Sequence of chain 1.B:
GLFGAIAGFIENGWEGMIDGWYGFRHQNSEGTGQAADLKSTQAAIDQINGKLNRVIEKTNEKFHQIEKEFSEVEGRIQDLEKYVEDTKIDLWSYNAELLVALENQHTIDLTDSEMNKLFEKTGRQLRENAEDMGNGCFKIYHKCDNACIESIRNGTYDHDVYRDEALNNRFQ

A protein and the small-molecule ligand that binds it are described below.
Small molecule (SMILES): CC(=O)N[C@H]1[C@H](O[C@H]2[C@H](O)[C@@H](NC(C)=O)CO[C@@H]2CO)O[C@H](CO)[C@@H](O)[C@@H]1O

Binding-site contacts:
Ligand atom C3 contacts residue ASN154 of chain 1.B at 3.8 Å.
Ligand atom O5 contacts residue THR156 of chain 1.B at 3.6 Å (h-bond).
Ligand atom O7 contacts residue ASN154 of chain 1.B at 3.7 Å.
Ligand atom C8 contacts residue ASN154 of chain 1.B at 4.5 Å.
Ligand atom C6 contacts residue ALA147 of chain 1.B at 3.6 Å (hydrophobic).
Ligand atom O7 contacts residue THR156 of chain 1.B at 3.2 Å.
Ligand atom C4 contacts residue ASN154 of chain 1.B at 4.2 Å.
Ligand atom C6 contacts residue SER151 of chain 1.B at 3.8 Å.
Ligand atom O5 contacts residue GLU150 of chain 1.B at 4.0 Å.
Ligand atom C5 contacts residue THR156 of chain 1.B at 3.9 Å.
Ligand atom C5 contacts residue ASN154 of chain 1.B at 3.7 Å.
Ligand atom C5 contacts residue SER151 of chain 1.B at 4.4 Å.
Ligand atom O5 contacts residue SER151 of chain 1.B at 3.8 Å.
Ligand atom C7 contacts residue ASN154 of chain 1.B at 3.4 Å.
Ligand atom C6 contacts residue GLU150 of chain 1.B at 4.5 Å.
Ligand atom C1 contacts residue THR156 of chain 1.B at 3.4 Å.
Ligand atom N2 contacts residue ASN154 of chain 1.B at 2.8 Å (h-bond).
Ligand atom C2 contacts residue ASN154 of chain 1.B at 2.4 Å.
Ligand atom C7 contacts residue THR156 of chain 1.B at 4.1 Å.
Ligand atom O6 contacts residue SER151 of chain 1.B at 3.6 Å.
Ligand atom C1 contacts residue ASN154 of chain 1.B at 1.4 Å.
Ligand atom O6 contacts residue ALA147 of chain 1.B at 3.7 Å.
Ligand atom O5 contacts residue ASN154 of chain 1.B at 2.4 Å (h-bond).